Sequence of chain 2.B:
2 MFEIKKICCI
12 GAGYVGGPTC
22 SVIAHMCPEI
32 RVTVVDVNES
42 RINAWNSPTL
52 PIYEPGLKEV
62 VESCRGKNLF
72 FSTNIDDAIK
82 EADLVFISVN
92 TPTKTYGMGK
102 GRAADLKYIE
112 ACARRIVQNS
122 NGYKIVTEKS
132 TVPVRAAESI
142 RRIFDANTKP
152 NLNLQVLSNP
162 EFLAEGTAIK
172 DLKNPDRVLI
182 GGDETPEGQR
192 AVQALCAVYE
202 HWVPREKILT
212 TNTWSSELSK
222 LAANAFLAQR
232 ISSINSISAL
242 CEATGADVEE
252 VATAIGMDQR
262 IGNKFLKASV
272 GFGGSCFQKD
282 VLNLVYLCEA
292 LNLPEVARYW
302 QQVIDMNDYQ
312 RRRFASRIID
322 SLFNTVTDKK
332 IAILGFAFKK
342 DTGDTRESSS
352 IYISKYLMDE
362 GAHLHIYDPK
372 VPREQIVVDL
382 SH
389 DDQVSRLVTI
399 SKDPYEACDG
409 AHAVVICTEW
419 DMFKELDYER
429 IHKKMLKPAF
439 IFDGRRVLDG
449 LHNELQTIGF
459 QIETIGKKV

A small-molecule ligand and the protein it binds are described below.
Small molecule (SMILES): O=C(O)[C@H]1O[C@H](O[P](=O)(O)O[P](=O)(O)OC[C@H]2O[C@@H](n3ccc(=O)[nH]c3=O)[C@H](O)[C@@H]2O)[C@H](O)[C@@H](O)[C@@H]1O

Sequence of chain 2.A:
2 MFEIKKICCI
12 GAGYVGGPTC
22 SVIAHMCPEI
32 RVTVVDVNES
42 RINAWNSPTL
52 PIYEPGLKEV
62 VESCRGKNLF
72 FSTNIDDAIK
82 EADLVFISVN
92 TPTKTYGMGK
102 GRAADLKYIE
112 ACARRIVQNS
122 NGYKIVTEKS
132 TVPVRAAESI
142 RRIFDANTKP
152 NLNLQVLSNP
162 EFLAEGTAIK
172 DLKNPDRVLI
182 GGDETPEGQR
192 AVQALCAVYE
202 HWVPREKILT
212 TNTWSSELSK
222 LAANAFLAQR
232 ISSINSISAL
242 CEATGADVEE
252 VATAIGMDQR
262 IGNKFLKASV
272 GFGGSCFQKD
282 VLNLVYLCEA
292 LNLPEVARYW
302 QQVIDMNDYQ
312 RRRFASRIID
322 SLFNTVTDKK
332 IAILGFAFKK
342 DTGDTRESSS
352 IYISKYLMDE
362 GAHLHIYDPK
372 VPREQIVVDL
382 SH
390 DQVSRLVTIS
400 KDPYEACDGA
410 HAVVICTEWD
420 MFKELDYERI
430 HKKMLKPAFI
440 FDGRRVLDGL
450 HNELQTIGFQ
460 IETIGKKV

Binding-site contacts:
Ligand atom O4D contacts residue PHE273 of chain 2.B at 3.3 Å.
Ligand atom O3B contacts residue ALA165 of chain 2.B at 3.4 Å.
Ligand atom C4' contacts residue LEU164 of chain 2.B at 3.2 Å (hydrophobic).
Ligand atom C1' contacts residue PHE278 of chain 2.B at 3.4 Å (hydrophobic).
Ligand atom C4' contacts residue LYS221 of chain 2.B at 3.2 Å.
Ligand atom O2' contacts residue ARG261 of chain 2.A at 2.8 Å (salt-bridge).
Ligand atom C4D contacts residue GLY274 of chain 2.B at 3.5 Å.
Ligand atom O3D contacts residue GLY274 of chain 2.B at 2.9 Å (h-bond).
Ligand atom C5' contacts residue LEU164 of chain 2.B at 3.5 Å (hydrophobic).
Ligand atom O'P contacts residue ASN225 of chain 2.B at 2.9 Å (h-bond).
Ligand atom O4' contacts residue PHE163 of chain 2.B at 3.0 Å.
Ligand atom O1A contacts residue LYS340 of chain 2.B at 3.0 Å (salt-bridge).
Ligand atom O3D contacts residue PHE339 of chain 2.B at 2.6 Å (h-bond).
Ligand atom O4 contacts residue PHE266 of chain 2.B at 3.3 Å.
Ligand atom O4 contacts residue LYS268 of chain 2.B at 3.1 Å (salt-bridge).
Ligand atom O2D contacts residue PHE339 of chain 2.B at 3.2 Å (h-bond).
Ligand atom O'Q contacts residue CYS277 of chain 2.B at 3.1 Å.
Ligand atom C6' contacts residue NAD1 of chain 2.M at 3.1 Å.
Ligand atom C3' contacts residue PHE163 of chain 2.B at 3.4 Å (hydrophobic).
Ligand atom C3' contacts residue LEU164 of chain 2.B at 3.3 Å (hydrophobic).
Ligand atom O4' contacts residue GLU162 of chain 2.B at 3.4 Å (salt-bridge).
Ligand atom O'P contacts residue LYS221 of chain 2.B at 2.8 Å (salt-bridge).
Ligand atom C3D contacts residue PHE339 of chain 2.B at 3.4 Å (hydrophobic).
Ligand atom O4D contacts residue ILE232 of chain 2.B at 3.4 Å.
Ligand atom O2B contacts residue GLU166 of chain 2.B at 2.9 Å (salt-bridge).
Ligand atom O2 contacts residue SER270 of chain 2.B at 2.7 Å (h-bond).
Ligand atom O3' contacts residue PHE163 of chain 2.B at 2.7 Å (h-bond).
Ligand atom O2A contacts residue PHE278 of chain 2.B at 3.3 Å.
Ligand atom O2A contacts residue PHE266 of chain 2.B at 3.3 Å.
Ligand atom O'Q contacts residue NAD1 of chain 2.M at 3.0 Å.
Ligand atom N3 contacts residue LYS268 of chain 2.B at 2.7 Å (salt-bridge).
Ligand atom O3A contacts residue LYS340 of chain 2.B at 3.5 Å.
Ligand atom O5' contacts residue PHE278 of chain 2.B at 3.5 Å.
Ligand atom O3' contacts residue ARG261 of chain 2.A at 2.9 Å (salt-bridge).
Ligand atom O4' contacts residue LYS221 of chain 2.B at 3.0 Å (salt-bridge).
Ligand atom O2B contacts residue PHE339 of chain 2.B at 3.4 Å.
Ligand atom O2D contacts residue ARG443 of chain 2.B at 2.9 Å (salt-bridge).
Ligand atom O4' contacts residue NAD1 of chain 2.M at 3.3 Å.
Ligand atom O'P contacts residue NAD1 of chain 2.M at 3.2 Å.
Ligand atom O4' contacts residue LEU164 of chain 2.B at 2.5 Å (h-bond).